Sequence of chain 3.A:
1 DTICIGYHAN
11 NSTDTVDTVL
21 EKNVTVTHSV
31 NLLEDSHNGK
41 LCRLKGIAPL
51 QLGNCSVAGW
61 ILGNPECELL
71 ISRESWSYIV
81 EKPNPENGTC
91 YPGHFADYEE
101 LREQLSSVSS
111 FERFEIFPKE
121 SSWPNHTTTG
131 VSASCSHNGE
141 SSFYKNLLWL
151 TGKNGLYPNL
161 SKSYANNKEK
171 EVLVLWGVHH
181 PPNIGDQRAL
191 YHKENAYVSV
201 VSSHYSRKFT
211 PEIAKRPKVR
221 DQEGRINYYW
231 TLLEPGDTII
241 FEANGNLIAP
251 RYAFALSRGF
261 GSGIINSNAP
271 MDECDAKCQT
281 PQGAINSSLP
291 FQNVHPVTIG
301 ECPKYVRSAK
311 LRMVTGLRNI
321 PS

Binding-site contacts:
Ligand atom C3 contacts residue ASN23 of chain 3.A at 3.8 Å.
Ligand atom O7 contacts residue ASN23 of chain 3.A at 3.9 Å.
Ligand atom C1 contacts residue ASN23 of chain 3.A at 1.4 Å.
Ligand atom C5 contacts residue ASN23 of chain 3.A at 3.7 Å.
Ligand atom C7 contacts residue ASN23 of chain 3.A at 3.6 Å.
Ligand atom C4 contacts residue ASN23 of chain 3.A at 4.2 Å.
Ligand atom O6 contacts residue THR25 of chain 3.A at 4.3 Å.
Ligand atom N2 contacts residue ASN23 of chain 3.A at 2.8 Å (h-bond).
Ligand atom C2 contacts residue ASN23 of chain 3.A at 2.4 Å.
Ligand atom O5 contacts residue ASN23 of chain 3.A at 2.4 Å (h-bond).

A small-molecule ligand and the protein it binds are described below.
Small molecule (SMILES): CC(=O)N[C@H]1[C@H](O[C@H]2[C@H](O)[C@@H](NC(C)=O)CO[C@@H]2CO)O[C@H](CO)[C@@H](O)[C@@H]1O